Sequence of chain 1.GB:
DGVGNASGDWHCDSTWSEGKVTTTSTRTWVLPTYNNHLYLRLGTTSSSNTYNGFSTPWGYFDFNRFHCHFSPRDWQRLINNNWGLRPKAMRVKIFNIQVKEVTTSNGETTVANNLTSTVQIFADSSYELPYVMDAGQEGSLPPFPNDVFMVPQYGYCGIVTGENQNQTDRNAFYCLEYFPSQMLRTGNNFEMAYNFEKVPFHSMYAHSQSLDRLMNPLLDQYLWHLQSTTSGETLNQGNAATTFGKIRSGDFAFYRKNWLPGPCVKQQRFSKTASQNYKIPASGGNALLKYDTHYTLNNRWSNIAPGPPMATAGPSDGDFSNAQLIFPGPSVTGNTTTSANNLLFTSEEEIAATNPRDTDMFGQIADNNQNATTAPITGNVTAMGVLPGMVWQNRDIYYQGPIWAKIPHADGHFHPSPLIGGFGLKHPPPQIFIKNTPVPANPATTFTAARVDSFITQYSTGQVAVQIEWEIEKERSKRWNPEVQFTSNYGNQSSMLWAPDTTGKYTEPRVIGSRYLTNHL

Binding-site contacts:
Ligand atom C1' contacts residue PRO416 of chain 1.GB at 4.5 Å (hydrophobic).
Ligand atom C2 contacts residue PRO416 of chain 1.GB at 3.9 Å (hydrophobic).
Ligand atom C6 contacts residue PRO416 of chain 1.GB at 3.0 Å (hydrophobic).
Ligand atom C4 contacts residue PRO200 of chain 1.GB at 4.1 Å (hydrophobic).
Ligand atom C2 contacts residue GLY424 of chain 1.GB at 4.1 Å.
Ligand atom O3P contacts residue PRO200 of chain 1.GB at 3.9 Å.
Ligand atom C6 contacts residue PRO200 of chain 1.GB at 4.0 Å (hydrophobic).
Ligand atom C5 contacts residue PRO200 of chain 1.GB at 3.8 Å (hydrophobic).
Ligand atom C2' contacts residue HIS415 of chain 1.GB at 3.9 Å.
Ligand atom N7 contacts residue HIS415 of chain 1.GB at 3.8 Å.
Ligand atom N1 contacts residue GLY424 of chain 1.GB at 3.5 Å (h-bond).
Ligand atom C8 contacts residue PRO200 of chain 1.GB at 4.4 Å (hydrophobic).
Ligand atom N3 contacts residue PRO416 of chain 1.GB at 4.1 Å.
Ligand atom N7 contacts residue PRO200 of chain 1.GB at 4.0 Å.
Ligand atom N6 contacts residue GLY424 of chain 1.GB at 3.8 Å.
Ligand atom C2 contacts residue VAL199 of chain 1.GB at 4.2 Å (hydrophobic).
Ligand atom C8 contacts residue HIS415 of chain 1.GB at 3.6 Å.
Ligand atom N9 contacts residue PRO416 of chain 1.GB at 4.2 Å.
Ligand atom N1 contacts residue PRO416 of chain 1.GB at 3.2 Å (h-bond).
Ligand atom C6 contacts residue VAL199 of chain 1.GB at 4.3 Å (hydrophobic).
Ligand atom N7 contacts residue SER417 of chain 1.GB at 4.4 Å.
Ligand atom P contacts residue PRO200 of chain 1.GB at 4.5 Å.
Ligand atom C5 contacts residue PRO416 of chain 1.GB at 3.6 Å (hydrophobic).
Ligand atom N3 contacts residue PRO200 of chain 1.GB at 4.2 Å.
Ligand atom N6 contacts residue VAL199 of chain 1.GB at 4.5 Å.
Ligand atom O1P contacts residue PRO200 of chain 1.GB at 4.1 Å.
Ligand atom N7 contacts residue PRO416 of chain 1.GB at 4.4 Å.
Ligand atom N1 contacts residue VAL199 of chain 1.GB at 3.7 Å.
Ligand atom N9 contacts residue PRO200 of chain 1.GB at 4.4 Å.
Ligand atom N1 contacts residue PRO200 of chain 1.GB at 4.1 Å.
Ligand atom C2 contacts residue PRO200 of chain 1.GB at 4.1 Å (hydrophobic).
Ligand atom C4 contacts residue PRO416 of chain 1.GB at 4.0 Å (hydrophobic).
Ligand atom N6 contacts residue PRO200 of chain 1.GB at 4.4 Å.
Ligand atom C6 contacts residue GLY424 of chain 1.GB at 4.5 Å.
Ligand atom N7 contacts residue ASN394 of chain 1.GB at 4.3 Å.
Ligand atom O3P contacts residue LYS198 of chain 1.GB at 4.5 Å.
Ligand atom C6 contacts residue SER417 of chain 1.GB at 4.5 Å.
Ligand atom N6 contacts residue PRO416 of chain 1.GB at 3.1 Å (h-bond).
Ligand atom N6 contacts residue SER417 of chain 1.GB at 3.8 Å.

The protein below binds the small molecule below.
Small molecule (SMILES): Nc1ncnc2c1ncn2[C@H]1C[C@H](O)[C@@H](COP(=O)(O)O)O1